Sequence of chain 1.B:
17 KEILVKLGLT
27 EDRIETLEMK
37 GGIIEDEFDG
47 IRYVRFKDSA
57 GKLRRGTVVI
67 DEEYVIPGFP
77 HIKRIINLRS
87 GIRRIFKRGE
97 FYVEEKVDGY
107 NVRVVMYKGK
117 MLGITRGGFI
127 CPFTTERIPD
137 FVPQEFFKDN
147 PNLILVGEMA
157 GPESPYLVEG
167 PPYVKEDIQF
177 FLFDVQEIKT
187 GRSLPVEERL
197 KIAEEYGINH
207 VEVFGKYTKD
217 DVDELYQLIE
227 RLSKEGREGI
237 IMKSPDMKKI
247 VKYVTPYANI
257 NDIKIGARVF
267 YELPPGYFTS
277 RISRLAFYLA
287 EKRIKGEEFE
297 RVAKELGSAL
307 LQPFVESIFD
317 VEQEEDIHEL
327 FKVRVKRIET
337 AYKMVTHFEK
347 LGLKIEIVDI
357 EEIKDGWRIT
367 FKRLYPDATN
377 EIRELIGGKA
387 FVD

Binding-site contacts:
Ligand atom O1B contacts residue ARG122 of chain 1.B at 3.5 Å (salt-bridge).
Ligand atom N7 contacts residue LYS102 of chain 1.B at 3.3 Å.
Ligand atom O2' contacts residue ASN107 of chain 1.B at 3.1 Å (h-bond).
Ligand atom O3' contacts residue PHE75 of chain 1.B at 3.6 Å.
Ligand atom O3' contacts residue ASN107 of chain 1.B at 3.4 Å (h-bond).
Ligand atom PG contacts residue LYS248 of chain 1.B at 3.5 Å.
Ligand atom N1 contacts residue GLU100 of chain 1.B at 3.5 Å (salt-bridge).
Ligand atom N1 contacts residue LYS239 of chain 1.B at 3.0 Å (salt-bridge).
Ligand atom C6 contacts residue PHE179 of chain 1.B at 3.4 Å (hydrophobic).
Ligand atom O3A contacts residue LYS248 of chain 1.B at 2.9 Å (salt-bridge).
Ligand atom N7 contacts residue GLU101 of chain 1.B at 3.5 Å (salt-bridge).
Ligand atom C5 contacts residue PHE179 of chain 1.B at 3.6 Å (hydrophobic).
Ligand atom N7 contacts residue VAL103 of chain 1.B at 3.0 Å (h-bond).
Ligand atom O2' contacts residue GLU154 of chain 1.B at 2.7 Å (salt-bridge).
Ligand atom N6 contacts residue VAL207 of chain 1.B at 3.5 Å.
Ligand atom C2 contacts residue PHE179 of chain 1.B at 3.4 Å (hydrophobic).
Ligand atom C2' contacts residue GLU154 of chain 1.B at 3.3 Å.
Ligand atom N6 contacts residue PHE179 of chain 1.B at 3.6 Å.
Ligand atom O2G contacts residue LYS248 of chain 1.B at 3.2 Å (salt-bridge).
Ligand atom N1 contacts residue ILE237 of chain 1.B at 3.6 Å.
Ligand atom PG contacts residue HIS77 of chain 1.B at 3.6 Å.
Ligand atom O3G contacts residue HIS77 of chain 1.B at 2.3 Å (h-bond).
Ligand atom O2A contacts residue LYS102 of chain 1.B at 3.5 Å (salt-bridge).
Ligand atom N1 contacts residue PHE179 of chain 1.B at 3.3 Å.
Ligand atom N3B contacts residue ARG122 of chain 1.B at 3.2 Å (salt-bridge).
Ligand atom N6 contacts residue GLU100 of chain 1.B at 2.9 Å (salt-bridge).
Ligand atom C8 contacts residue VAL103 of chain 1.B at 3.1 Å (hydrophobic).
Ligand atom C1' contacts residue GLU154 of chain 1.B at 3.3 Å.
Ligand atom C6 contacts residue ILE237 of chain 1.B at 3.6 Å (hydrophobic).
Ligand atom O5' contacts residue LYS102 of chain 1.B at 2.8 Å.
Ligand atom PA contacts residue LYS102 of chain 1.B at 3.4 Å.
Ligand atom O4' contacts residue LYS102 of chain 1.B at 3.5 Å.
Ligand atom O3' contacts residue ARG122 of chain 1.B at 3.4 Å (salt-bridge).
Ligand atom O1A contacts residue LYS248 of chain 1.B at 3.3 Å (salt-bridge).
Ligand atom O1A contacts residue LYS102 of chain 1.B at 3.4 Å (salt-bridge).
Ligand atom PA contacts residue LYS248 of chain 1.B at 3.6 Å.
Ligand atom O1G contacts residue LYS248 of chain 1.B at 2.8 Å (salt-bridge).
Ligand atom O3G contacts residue ARG122 of chain 1.B at 3.0 Å (salt-bridge).
Ligand atom N6 contacts residue GLU101 of chain 1.B at 2.8 Å (salt-bridge).
Ligand atom O2G contacts residue ILE78 of chain 1.B at 3.0 Å (h-bond).

Sequence of chain 1.A:
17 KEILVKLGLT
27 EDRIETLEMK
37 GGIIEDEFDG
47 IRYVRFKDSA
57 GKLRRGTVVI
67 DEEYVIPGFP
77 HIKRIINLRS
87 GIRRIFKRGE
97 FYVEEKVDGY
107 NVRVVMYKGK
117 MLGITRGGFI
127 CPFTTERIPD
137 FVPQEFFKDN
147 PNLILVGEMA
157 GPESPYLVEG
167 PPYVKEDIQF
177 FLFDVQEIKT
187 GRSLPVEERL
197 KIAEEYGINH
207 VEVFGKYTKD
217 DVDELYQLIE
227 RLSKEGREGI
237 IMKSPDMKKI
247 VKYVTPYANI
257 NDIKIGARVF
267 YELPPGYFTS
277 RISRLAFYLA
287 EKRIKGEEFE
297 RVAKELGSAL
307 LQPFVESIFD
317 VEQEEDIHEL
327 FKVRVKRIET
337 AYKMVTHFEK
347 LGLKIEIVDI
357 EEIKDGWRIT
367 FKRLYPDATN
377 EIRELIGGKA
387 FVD

The protein below binds the small molecule below.
Small molecule (SMILES): Nc1ncnc2c1ncn2[C@@H]1O[C@H](CO[P](=O)(O)O[P](=O)(O)NP(=O)(O)O)[C@@H](O)[C@H]1O